Sequence of chain 1.D:
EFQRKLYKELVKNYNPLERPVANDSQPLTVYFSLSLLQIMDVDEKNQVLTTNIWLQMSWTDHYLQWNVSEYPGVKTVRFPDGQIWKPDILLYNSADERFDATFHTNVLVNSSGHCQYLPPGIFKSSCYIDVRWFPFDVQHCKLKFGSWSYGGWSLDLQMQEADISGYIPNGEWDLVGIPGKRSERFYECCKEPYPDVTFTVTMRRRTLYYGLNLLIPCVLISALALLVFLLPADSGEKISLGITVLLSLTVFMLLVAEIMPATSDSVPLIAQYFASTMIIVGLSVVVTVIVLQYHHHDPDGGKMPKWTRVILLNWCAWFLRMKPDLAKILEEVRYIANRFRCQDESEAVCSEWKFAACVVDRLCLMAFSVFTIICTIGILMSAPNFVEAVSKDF

This protein binds this small molecule.
Small molecule (SMILES): Clc1ccc([C@H]2C[C@@H]3CC[C@H]2N3)cn1

Sequence of chain 1.C:
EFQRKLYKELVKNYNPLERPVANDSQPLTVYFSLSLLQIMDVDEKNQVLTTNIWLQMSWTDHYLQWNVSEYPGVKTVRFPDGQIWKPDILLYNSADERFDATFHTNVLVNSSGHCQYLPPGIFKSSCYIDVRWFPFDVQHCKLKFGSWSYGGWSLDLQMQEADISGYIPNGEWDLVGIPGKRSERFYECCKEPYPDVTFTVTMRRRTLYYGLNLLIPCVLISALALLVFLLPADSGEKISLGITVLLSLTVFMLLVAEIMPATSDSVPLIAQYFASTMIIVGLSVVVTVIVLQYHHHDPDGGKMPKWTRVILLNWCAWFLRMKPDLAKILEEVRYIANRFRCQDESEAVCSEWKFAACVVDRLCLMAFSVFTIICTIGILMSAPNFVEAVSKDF

Binding-site contacts:
Ligand atom CL contacts residue LEU108 of chain 1.D at 3.5 Å.
Ligand atom C7 contacts residue TRP148 of chain 1.C at 3.2 Å (hydrophobic).
Ligand atom C10 contacts residue TRP148 of chain 1.C at 4.0 Å (hydrophobic).
Ligand atom C3 contacts residue TYR187 of chain 1.C at 3.9 Å (hydrophobic).
Ligand atom C5 contacts residue TRP148 of chain 1.C at 3.9 Å (hydrophobic).
Ligand atom C8 contacts residue TYR194 of chain 1.C at 3.4 Å (hydrophobic).
Ligand atom C3 contacts residue TYR194 of chain 1.C at 3.6 Å (hydrophobic).
Ligand atom C11 contacts residue LEU118 of chain 1.D at 3.6 Å (hydrophobic).
Ligand atom C9 contacts residue TYR194 of chain 1.C at 3.5 Å (hydrophobic).
Ligand atom CL contacts residue SER149 of chain 1.C at 4.1 Å.
Ligand atom C11 contacts residue TRP148 of chain 1.C at 3.2 Å (hydrophobic).
Ligand atom C4 contacts residue TRP54 of chain 1.D at 3.9 Å (hydrophobic).
Ligand atom C8 contacts residue CYS190 of chain 1.C at 3.6 Å (hydrophobic).
Ligand atom CL contacts residue GLN116 of chain 1.D at 3.8 Å.
Ligand atom C6 contacts residue TRP148 of chain 1.C at 3.4 Å (hydrophobic).
Ligand atom C4 contacts residue TYR92 of chain 1.C at 3.6 Å (hydrophobic).
Ligand atom N1 contacts residue TRP148 of chain 1.C at 2.9 Å (h-bond).
Ligand atom N1 contacts residue TYR194 of chain 1.C at 3.7 Å.
Ligand atom N2 contacts residue LEU118 of chain 1.D at 3.6 Å.
Ligand atom CL contacts residue ASN106 of chain 1.D at 3.7 Å.
Ligand atom C9 contacts residue TRP148 of chain 1.C at 4.1 Å (hydrophobic).
Ligand atom C7 contacts residue LEU118 of chain 1.D at 4.1 Å (hydrophobic).
Ligand atom C9 contacts residue CYS190 of chain 1.C at 4.2 Å (hydrophobic).
Ligand atom N2 contacts residue TRP148 of chain 1.C at 3.4 Å (h-bond).
Ligand atom N1 contacts residue TYR92 of chain 1.C at 3.0 Å (h-bond).
Ligand atom C8 contacts residue CYS189 of chain 1.C at 4.0 Å (hydrophobic).
Ligand atom C2 contacts residue CYS189 of chain 1.C at 3.5 Å (hydrophobic).
Ligand atom C5 contacts residue TYR92 of chain 1.C at 3.9 Å (hydrophobic).
Ligand atom C6 contacts residue TYR92 of chain 1.C at 4.0 Å (hydrophobic).
Ligand atom C2 contacts residue TYR194 of chain 1.C at 3.9 Å (hydrophobic).
Ligand atom C10 contacts residue LEU118 of chain 1.D at 4.0 Å (hydrophobic).
Ligand atom C1 contacts residue TRP148 of chain 1.C at 3.8 Å (hydrophobic).
Ligand atom C5 contacts residue TRP54 of chain 1.D at 3.5 Å (hydrophobic).
Ligand atom C1 contacts residue LEU118 of chain 1.D at 4.2 Å (hydrophobic).
Ligand atom C3 contacts residue TYR92 of chain 1.C at 3.5 Å (hydrophobic).
Ligand atom C8 contacts residue TRP148 of chain 1.C at 3.7 Å (hydrophobic).
Ligand atom C1 contacts residue CYS189 of chain 1.C at 4.0 Å (hydrophobic).
Ligand atom C4 contacts residue TYR187 of chain 1.C at 3.6 Å (hydrophobic).
Ligand atom N1 contacts residue SER147 of chain 1.C at 4.0 Å.
Ligand atom C3 contacts residue TRP148 of chain 1.C at 4.1 Å (hydrophobic).